Sequence of chain 2.A:
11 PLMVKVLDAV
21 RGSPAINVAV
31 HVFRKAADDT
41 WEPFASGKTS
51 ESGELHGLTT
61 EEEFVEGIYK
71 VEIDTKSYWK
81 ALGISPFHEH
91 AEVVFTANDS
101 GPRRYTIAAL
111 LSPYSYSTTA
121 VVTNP

This protein binds this small molecule.
Small molecule (SMILES): Cc1cc(-c2nc3ccccc3o2)cc(C)c1O

Sequence of chain 1.A:
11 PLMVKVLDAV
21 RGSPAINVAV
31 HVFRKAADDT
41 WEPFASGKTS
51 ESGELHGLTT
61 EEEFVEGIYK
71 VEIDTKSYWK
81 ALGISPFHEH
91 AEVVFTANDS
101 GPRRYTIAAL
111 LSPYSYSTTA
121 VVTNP

Binding-site contacts:
Ligand atom CAQ contacts residue MR41 of chain 2.C at 0.4 Å.
Ligand atom CAN contacts residue MR41 of chain 2.C at 0.5 Å.
Ligand atom OAK contacts residue MR41 of chain 2.C at 1.1 Å (h-bond).
Ligand atom CAA contacts residue THR118 of chain 1.A at 3.7 Å.
Ligand atom CAO contacts residue SER117 of chain 2.A at 3.8 Å.
Ligand atom CAI contacts residue MR41 of chain 2.C at 0.4 Å.
Ligand atom CAB contacts residue MR41 of chain 2.C at 0.4 Å.
Ligand atom OAC contacts residue LEU110 of chain 1.A at 3.6 Å.
Ligand atom OAK contacts residue ALA108 of chain 1.A at 3.2 Å.
Ligand atom NAJ contacts residue MR41 of chain 2.C at 1.0 Å.
Ligand atom CAG contacts residue LYS15 of chain 1.A at 3.6 Å.
Ligand atom CAR contacts residue LEU17 of chain 2.A at 3.6 Å (hydrophobic).
Ligand atom CAP contacts residue MR41 of chain 2.C at 0.8 Å.
Ligand atom CAE contacts residue LYS15 of chain 2.A at 3.4 Å.
Ligand atom CAF contacts residue LYS15 of chain 1.A at 3.7 Å.
Ligand atom OAC contacts residue MR41 of chain 2.C at 0.1 Å (h-bond).
Ligand atom CAA contacts residue SER117 of chain 1.A at 2.9 Å.
Ligand atom CAA contacts residue LEU110 of chain 2.A at 3.8 Å (hydrophobic).
Ligand atom OAC contacts residue LEU110 of chain 2.A at 3.6 Å.
Ligand atom CAG contacts residue MR41 of chain 2.C at 1.8 Å.
Ligand atom OAC contacts residue SER117 of chain 1.A at 2.8 Å (h-bond).
Ligand atom CAE contacts residue LYS15 of chain 1.A at 3.3 Å.
Ligand atom CAA contacts residue MR41 of chain 2.C at 0.4 Å.
Ligand atom CAH contacts residue MR41 of chain 2.C at 0.4 Å.
Ligand atom CAO contacts residue LEU110 of chain 2.A at 3.8 Å (hydrophobic).
Ligand atom CAF contacts residue MR41 of chain 2.C at 1.2 Å.
Ligand atom CAB contacts residue SER117 of chain 2.A at 3.2 Å.
Ligand atom CAM contacts residue MR41 of chain 2.C at 0.2 Å.
Ligand atom CAR contacts residue MR41 of chain 2.C at 1.3 Å.
Ligand atom OAK contacts residue LEU17 of chain 2.A at 3.4 Å.
Ligand atom CAO contacts residue MR41 of chain 2.C at 0.1 Å.
Ligand atom OAC contacts residue SER117 of chain 2.A at 2.7 Å (h-bond).
Ligand atom CAP contacts residue LEU17 of chain 2.A at 3.8 Å (hydrophobic).
Ligand atom CAL contacts residue MR41 of chain 2.C at 0.2 Å.
Ligand atom CAD contacts residue LYS15 of chain 2.A at 2.9 Å.
Ligand atom CAD contacts residue LYS15 of chain 1.A at 3.5 Å.
Ligand atom CAE contacts residue MR41 of chain 2.C at 1.6 Å.
Ligand atom CAO contacts residue SER117 of chain 1.A at 3.8 Å.
Ligand atom CAF contacts residue LYS15 of chain 2.A at 3.1 Å.
Ligand atom CAD contacts residue MR41 of chain 2.C at 0.9 Å.